Binding-site contacts:
Ligand atom C5' contacts residue THR165 of chain 1.D at 3.9 Å.
Ligand atom C5' contacts residue ALA152 of chain 1.D at 3.9 Å (hydrophobic).
Ligand atom O3' contacts residue ALA152 of chain 1.D at 3.5 Å.
Ligand atom C1' contacts residue GLY149 of chain 1.D at 4.0 Å.
Ligand atom P contacts residue ARG166 of chain 1.D at 4.0 Å.
Ligand atom OP1 contacts residue PHE156 of chain 1.D at 3.6 Å.
Ligand atom C3' contacts residue GLU148 of chain 1.D at 3.6 Å.
Ligand atom O4' contacts residue ARG153 of chain 1.D at 3.3 Å (salt-bridge).
Ligand atom O4' contacts residue GLY149 of chain 1.D at 3.2 Å.
Ligand atom C5' contacts residue ARG153 of chain 1.D at 4.0 Å.
Ligand atom C2 contacts residue ARG153 of chain 1.D at 3.3 Å.
Ligand atom C5' contacts residue GLU148 of chain 1.D at 4.0 Å.
Ligand atom C1' contacts residue ASN146 of chain 1.D at 3.9 Å.
Ligand atom O5' contacts residue GLU167 of chain 1.D at 4.1 Å.
Ligand atom O2 contacts residue ARG153 of chain 1.D at 2.2 Å (salt-bridge).
Ligand atom N3 contacts residue ASN146 of chain 1.D at 3.8 Å.
Ligand atom P contacts residue GLU167 of chain 1.D at 3.8 Å.
Ligand atom OP1 contacts residue THR165 of chain 1.D at 2.9 Å.
Ligand atom OP2 contacts residue GLU167 of chain 1.D at 2.6 Å (salt-bridge).
Ligand atom C5' contacts residue LYS112 of chain 1.D at 3.6 Å.
Ligand atom O3' contacts residue GLU219 of chain 1.D at 3.7 Å.
Ligand atom O5' contacts residue ARG166 of chain 1.D at 3.8 Å.
Ligand atom N3 contacts residue ASN146 of chain 1.D at 3.6 Å.
Ligand atom C2' contacts residue GLY149 of chain 1.D at 3.6 Å.
Ligand atom C4' contacts residue GLU148 of chain 1.D at 3.5 Å.
Ligand atom C2 contacts residue ASN146 of chain 1.D at 3.4 Å.
Ligand atom O3' contacts residue PHE156 of chain 1.D at 3.8 Å.
Ligand atom C4' contacts residue ARG153 of chain 1.D at 3.8 Å.
Ligand atom OP1 contacts residue THR165 of chain 1.D at 3.7 Å.
Ligand atom O3' contacts residue GLU148 of chain 1.D at 2.6 Å (salt-bridge).
Ligand atom OP1 contacts residue ARG166 of chain 1.D at 3.6 Å (salt-bridge).
Ligand atom N3 contacts residue ARG153 of chain 1.D at 3.9 Å.
Ligand atom OP2 contacts residue ARG166 of chain 1.D at 3.6 Å.
Ligand atom N3 contacts residue GLY149 of chain 1.D at 4.0 Å.
Ligand atom C1' contacts residue GLY149 of chain 1.D at 3.4 Å.
Ligand atom C4' contacts residue ARG153 of chain 1.D at 3.9 Å.
Ligand atom C2' contacts residue ALA152 of chain 1.D at 4.0 Å (hydrophobic).
Ligand atom O4' contacts residue ARG153 of chain 1.D at 3.6 Å.
Ligand atom O5' contacts residue ARG153 of chain 1.D at 4.0 Å.
Ligand atom N3 contacts residue ARG153 of chain 1.D at 4.1 Å.

This protein binds this small molecule.
Small molecule (SMILES): Cc1cn([C@H]2C[C@H](O[P](=O)(O)OC[C@H]3O[C@@H](n4ccc(N)nc4=O)C[C@@H]3O[P](=O)(O)OC[C@H]3O[C@@H](n4cc(C)c(=O)[nH]c4=O)C[C@@H]3O[P](=O)(O)OC[C@H]3O[C@@H](n4ccc(N)nc4=O)C[C@@H]3O[P](=O)(O)OC[C@H]3O[C@@H](n4ccc(N)nc4=O)C[C@@H]3O[P](=O)(O)OC[C@H]3O[C@@H](n4cnc5c(=O)nc(N)[nH]c54)C[C@@H]3O[P](=O)(O)OC[C@H]3O[C@@H](n4cnc5c(N)ncnc54)C[C@@H]3O[P](=O)(O)OC[C@H]3O[C@@H](n4cnc5c(=O)nc(N)[nH]c54)C[C@@H]3O)[C@@H](COP(=O)=O)O2)c(=O)[nH]c1=O

Sequence of chain 1.D:
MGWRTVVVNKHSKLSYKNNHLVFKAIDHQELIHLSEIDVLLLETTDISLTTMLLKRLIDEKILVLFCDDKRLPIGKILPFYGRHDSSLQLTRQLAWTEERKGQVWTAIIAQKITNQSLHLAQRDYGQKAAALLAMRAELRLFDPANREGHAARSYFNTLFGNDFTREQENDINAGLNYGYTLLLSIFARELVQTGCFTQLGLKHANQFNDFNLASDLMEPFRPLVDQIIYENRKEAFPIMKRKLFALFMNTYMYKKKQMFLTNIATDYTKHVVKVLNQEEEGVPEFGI